Sequence of chain 6.A:
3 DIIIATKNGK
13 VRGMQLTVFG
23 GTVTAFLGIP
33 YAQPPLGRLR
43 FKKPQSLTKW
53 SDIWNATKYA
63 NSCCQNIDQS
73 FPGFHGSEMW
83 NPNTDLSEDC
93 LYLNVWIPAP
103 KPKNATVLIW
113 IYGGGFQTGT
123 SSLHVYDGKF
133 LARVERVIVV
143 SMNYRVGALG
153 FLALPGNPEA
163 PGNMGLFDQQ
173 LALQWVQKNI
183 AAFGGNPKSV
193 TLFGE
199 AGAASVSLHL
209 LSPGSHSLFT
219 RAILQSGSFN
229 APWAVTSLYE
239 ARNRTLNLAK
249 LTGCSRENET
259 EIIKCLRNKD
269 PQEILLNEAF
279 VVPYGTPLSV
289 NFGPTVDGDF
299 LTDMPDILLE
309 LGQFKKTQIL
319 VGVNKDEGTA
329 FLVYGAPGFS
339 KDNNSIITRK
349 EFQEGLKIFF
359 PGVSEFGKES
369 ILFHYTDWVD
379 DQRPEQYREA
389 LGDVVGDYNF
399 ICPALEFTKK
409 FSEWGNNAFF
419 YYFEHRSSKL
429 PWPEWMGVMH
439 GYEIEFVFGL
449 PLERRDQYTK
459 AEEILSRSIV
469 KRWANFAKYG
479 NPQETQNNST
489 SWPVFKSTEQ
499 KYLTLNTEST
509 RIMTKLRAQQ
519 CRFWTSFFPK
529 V

Binding-site contacts:
Ligand atom N2 contacts residue ASN341 of chain 6.A at 2.8 Å (h-bond).
Ligand atom C6 contacts residue ASN341 of chain 6.A at 4.1 Å.
Ligand atom C7 contacts residue GLY336 of chain 6.A at 3.8 Å.
Ligand atom O7 contacts residue PRO335 of chain 6.A at 3.6 Å.
Ligand atom C7 contacts residue ASN341 of chain 6.A at 3.1 Å.
Ligand atom C7 contacts residue PRO335 of chain 6.A at 4.5 Å (hydrophobic).
Ligand atom C3 contacts residue ASN341 of chain 6.A at 3.7 Å.
Ligand atom C1 contacts residue SER338 of chain 6.A at 3.7 Å.
Ligand atom C8 contacts residue PHE337 of chain 6.A at 4.3 Å (hydrophobic).
Ligand atom O5 contacts residue SER338 of chain 6.A at 4.1 Å.
Ligand atom C8 contacts residue GLY336 of chain 6.A at 4.2 Å.
Ligand atom C6 contacts residue SER338 of chain 6.A at 3.9 Å.
Ligand atom C5 contacts residue ASN341 of chain 6.A at 4.3 Å.
Ligand atom C6 contacts residue ASP340 of chain 6.A at 4.3 Å.
Ligand atom O7 contacts residue SER343 of chain 6.A at 4.5 Å.
Ligand atom C8 contacts residue ASN341 of chain 6.A at 3.3 Å.
Ligand atom C6 contacts residue PHE337 of chain 6.A at 3.9 Å (hydrophobic).
Ligand atom C5 contacts residue GLY336 of chain 6.A at 4.2 Å.
Ligand atom O4 contacts residue GLY336 of chain 6.A at 4.0 Å.
Ligand atom C6 contacts residue SER338 of chain 6.A at 3.9 Å.
Ligand atom C3 contacts residue GLY336 of chain 6.A at 4.1 Å.
Ligand atom C5 contacts residue SER338 of chain 6.A at 3.8 Å.
Ligand atom O7 contacts residue GLY336 of chain 6.A at 3.2 Å (h-bond).
Ligand atom C4 contacts residue ASN341 of chain 6.A at 4.2 Å.
Ligand atom C2 contacts residue GLY336 of chain 6.A at 4.4 Å.
Ligand atom N2 contacts residue GLY336 of chain 6.A at 4.4 Å.
Ligand atom C2 contacts residue ASN341 of chain 6.A at 2.3 Å.
Ligand atom O7 contacts residue ASN341 of chain 6.A at 3.8 Å.
Ligand atom O5 contacts residue ASN341 of chain 6.A at 2.4 Å (h-bond).
Ligand atom O5 contacts residue SER338 of chain 6.A at 3.2 Å.
Ligand atom C5 contacts residue PHE337 of chain 6.A at 4.1 Å (hydrophobic).
Ligand atom O7 contacts residue ASN342 of chain 6.A at 3.4 Å (h-bond).
Ligand atom C1 contacts residue ASN341 of chain 6.A at 1.4 Å.
Ligand atom C1 contacts residue GLY336 of chain 6.A at 4.1 Å.
Ligand atom C5 contacts residue ASN341 of chain 6.A at 3.7 Å.

This small molecule binds to this protein.
Small molecule (SMILES): CC(=O)N[C@H]1[C@H](O[C@H]2[C@H](O)[C@@H](NC(C)=O)CO[C@@H]2CO[C@H]2O[C@@H](C)[C@@H](O)[C@@H](O)[C@@H]2O)O[C@H](CO)[C@@H](O)[C@@H]1O